Sequence of chain 1.B:
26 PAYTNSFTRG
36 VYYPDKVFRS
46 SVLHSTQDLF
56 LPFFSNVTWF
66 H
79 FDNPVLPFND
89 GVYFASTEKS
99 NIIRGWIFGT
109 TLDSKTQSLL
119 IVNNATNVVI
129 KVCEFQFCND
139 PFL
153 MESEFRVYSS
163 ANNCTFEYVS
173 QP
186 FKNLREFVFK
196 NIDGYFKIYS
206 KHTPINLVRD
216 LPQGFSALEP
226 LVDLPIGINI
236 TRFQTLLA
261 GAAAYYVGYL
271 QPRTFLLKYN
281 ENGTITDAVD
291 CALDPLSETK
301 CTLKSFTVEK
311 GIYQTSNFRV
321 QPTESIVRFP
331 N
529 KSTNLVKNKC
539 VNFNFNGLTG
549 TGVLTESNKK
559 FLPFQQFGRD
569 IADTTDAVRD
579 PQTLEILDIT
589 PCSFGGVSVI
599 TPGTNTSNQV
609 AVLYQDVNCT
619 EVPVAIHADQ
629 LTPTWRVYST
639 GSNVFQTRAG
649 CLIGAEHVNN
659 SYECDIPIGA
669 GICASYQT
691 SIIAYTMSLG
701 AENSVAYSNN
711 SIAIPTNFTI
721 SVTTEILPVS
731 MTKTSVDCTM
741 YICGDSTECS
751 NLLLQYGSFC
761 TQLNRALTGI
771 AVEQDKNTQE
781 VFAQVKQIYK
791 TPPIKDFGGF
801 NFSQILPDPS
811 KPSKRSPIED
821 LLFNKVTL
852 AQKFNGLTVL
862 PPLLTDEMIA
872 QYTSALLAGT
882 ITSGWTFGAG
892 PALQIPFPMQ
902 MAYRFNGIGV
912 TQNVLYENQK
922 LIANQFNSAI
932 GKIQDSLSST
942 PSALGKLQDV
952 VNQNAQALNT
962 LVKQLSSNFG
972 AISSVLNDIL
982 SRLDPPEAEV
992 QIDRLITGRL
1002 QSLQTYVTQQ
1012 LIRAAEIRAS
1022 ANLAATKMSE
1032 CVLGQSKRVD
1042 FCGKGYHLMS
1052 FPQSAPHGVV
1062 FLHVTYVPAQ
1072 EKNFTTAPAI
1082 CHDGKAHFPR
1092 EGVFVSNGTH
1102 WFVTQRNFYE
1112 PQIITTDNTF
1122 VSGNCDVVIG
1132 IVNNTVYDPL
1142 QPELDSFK

The small molecule below binds the protein below.
Small molecule (SMILES): CC(=O)N[C@@H]1[C@@H](O)[C@H](O)[C@@H](CO)O[C@H]1O

Binding-site contacts:
Ligand atom C5 contacts residue ASN1074 of chain 1.B at 3.7 Å.
Ligand atom O7 contacts residue THR1076 of chain 1.B at 3.6 Å.
Ligand atom O5 contacts residue ASN1074 of chain 1.B at 2.3 Å (h-bond).
Ligand atom C8 contacts residue ASN1074 of chain 1.B at 3.3 Å.
Ligand atom N2 contacts residue ASN1074 of chain 1.B at 3.0 Å (h-bond).
Ligand atom C2 contacts residue ASN1074 of chain 1.B at 2.5 Å.
Ligand atom C1 contacts residue ASN1074 of chain 1.B at 1.4 Å.
Ligand atom C3 contacts residue ASN1074 of chain 1.B at 3.8 Å.
Ligand atom C7 contacts residue ASN1074 of chain 1.B at 3.6 Å.
Ligand atom O7 contacts residue ASN1074 of chain 1.B at 4.3 Å.
Ligand atom C4 contacts residue ASN1074 of chain 1.B at 4.2 Å.
Ligand atom O6 contacts residue ASN1074 of chain 1.B at 4.4 Å.
Ligand atom C8 contacts residue ASN1098 of chain 1.B at 3.4 Å.